A protein and the small-molecule ligand that binds it are described below.
Small molecule (SMILES): CCOc1noc2cc(OCCC3CCN(c4ccc(C)nn4)CC3)ccc12

Sequence of chain 11.A:
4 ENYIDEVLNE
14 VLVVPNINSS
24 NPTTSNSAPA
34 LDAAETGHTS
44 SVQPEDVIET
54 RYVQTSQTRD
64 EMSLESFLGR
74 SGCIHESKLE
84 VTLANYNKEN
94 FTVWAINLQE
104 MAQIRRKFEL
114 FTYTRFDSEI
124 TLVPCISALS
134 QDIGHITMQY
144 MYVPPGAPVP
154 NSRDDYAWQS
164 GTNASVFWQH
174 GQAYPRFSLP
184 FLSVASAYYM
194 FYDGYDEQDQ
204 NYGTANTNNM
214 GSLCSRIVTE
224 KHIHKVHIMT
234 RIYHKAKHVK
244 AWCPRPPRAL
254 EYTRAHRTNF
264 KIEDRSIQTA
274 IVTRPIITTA

Binding-site contacts:
Ligand atom C21 contacts residue ILE123 of chain 11.A at 3.8 Å (hydrophobic).
Ligand atom C18 contacts residue TYR145 of chain 11.A at 3.8 Å (hydrophobic).
Ligand atom C09 contacts residue TYR191 of chain 11.A at 3.6 Å (hydrophobic).
Ligand atom C19 contacts residue TYR145 of chain 11.A at 3.2 Å (hydrophobic).
Ligand atom C13 contacts residue MET213 of chain 11.A at 3.4 Å (hydrophobic).
Ligand atom C25 contacts residue PHE180 of chain 11.A at 3.5 Å (hydrophobic).
Ligand atom C04 contacts residue ASN211 of chain 11.A at 3.4 Å.
Ligand atom C01 contacts residue TYR192 of chain 11.A at 2.9 Å (hydrophobic).
Ligand atom C17 contacts residue ILE99 of chain 11.A at 3.8 Å (hydrophobic).
Ligand atom C15 contacts residue ILE123 of chain 11.A at 3.6 Å (hydrophobic).
Ligand atom C15 contacts residue LEU182 of chain 11.A at 3.7 Å (hydrophobic).
Ligand atom C28 contacts residue TYR145 of chain 11.A at 3.3 Å (hydrophobic).
Ligand atom C17 contacts residue LEU182 of chain 11.A at 3.7 Å (hydrophobic).
Ligand atom O23 contacts residue LEU216 of chain 11.A at 3.7 Å.
Ligand atom C01 contacts residue THR207 of chain 11.A at 2.9 Å.
Ligand atom C27 contacts residue PHE180 of chain 11.A at 3.2 Å (hydrophobic).
Ligand atom C14 contacts residue HIS237 of chain 11.A at 3.5 Å.
Ligand atom C18 contacts residue LEU182 of chain 11.A at 3.2 Å (hydrophobic).
Ligand atom N24 contacts residue LEU216 of chain 11.A at 3.5 Å.
Ligand atom C19 contacts residue LEU182 of chain 11.A at 3.6 Å (hydrophobic).
Ligand atom O26 contacts residue PHE180 of chain 11.A at 3.7 Å.
Ligand atom C18 contacts residue ILE99 of chain 11.A at 3.8 Å (hydrophobic).
Ligand atom C05 contacts residue LEU101 of chain 11.A at 3.9 Å (hydrophobic).
Ligand atom C03 contacts residue ASN211 of chain 11.A at 3.1 Å.
Ligand atom C28 contacts residue ALA167 of chain 11.A at 3.1 Å (hydrophobic).
Ligand atom N08 contacts residue LEU101 of chain 11.A at 3.8 Å.
Ligand atom C28 contacts residue TYR143 of chain 11.A at 3.4 Å (hydrophobic).
Ligand atom C28 contacts residue MET144 of chain 11.A at 3.8 Å (hydrophobic).
Ligand atom C10 contacts residue TYR191 of chain 11.A at 3.7 Å (hydrophobic).
Ligand atom C22 contacts residue ILE123 of chain 11.A at 3.6 Å (hydrophobic).
Ligand atom C12 contacts residue ILE99 of chain 11.A at 3.7 Å (hydrophobic).
Ligand atom C22 contacts residue ILE99 of chain 11.A at 3.9 Å (hydrophobic).
Ligand atom O16 contacts residue ILE99 of chain 11.A at 3.6 Å.
Ligand atom N24 contacts residue PHE180 of chain 11.A at 3.6 Å.
Ligand atom C14 contacts residue SER121 of chain 11.A at 3.5 Å.
Ligand atom C04 contacts residue MET213 of chain 11.A at 3.9 Å (hydrophobic).
Ligand atom N06 contacts residue LEU101 of chain 11.A at 3.2 Å.
Ligand atom N07 contacts residue LEU101 of chain 11.A at 3.7 Å.
Ligand atom O26 contacts residue TYR145 of chain 11.A at 3.2 Å.
Ligand atom C09 contacts residue LEU101 of chain 11.A at 3.8 Å (hydrophobic).